Binding-site contacts:
Ligand atom C3 contacts residue ASN125 of chain 3.A at 3.8 Å.
Ligand atom C1 contacts residue ARG247 of chain 3.A at 4.3 Å.
Ligand atom C1 contacts residue ASN125 of chain 3.A at 1.4 Å.
Ligand atom N2 contacts residue GLN124 of chain 3.A at 4.3 Å.
Ligand atom C8 contacts residue GLN124 of chain 3.A at 3.6 Å.
Ligand atom C5 contacts residue ASN125 of chain 3.A at 3.6 Å.
Ligand atom O5 contacts residue ASN125 of chain 3.A at 2.3 Å (h-bond).
Ligand atom C2 contacts residue ASN125 of chain 3.A at 2.5 Å.
Ligand atom O7 contacts residue ASN125 of chain 3.A at 3.9 Å.
Ligand atom C7 contacts residue ASN125 of chain 3.A at 3.7 Å.
Ligand atom C4 contacts residue ASN125 of chain 3.A at 4.2 Å.
Ligand atom N2 contacts residue ASN125 of chain 3.A at 3.0 Å (h-bond).

A protein and the small-molecule ligand that binds it are described below.
Small molecule (SMILES): CC(=O)N[C@@H]1[C@@H](O)[C@H](O)[C@@H](CO)O[C@H]1O

Sequence of chain 3.A:
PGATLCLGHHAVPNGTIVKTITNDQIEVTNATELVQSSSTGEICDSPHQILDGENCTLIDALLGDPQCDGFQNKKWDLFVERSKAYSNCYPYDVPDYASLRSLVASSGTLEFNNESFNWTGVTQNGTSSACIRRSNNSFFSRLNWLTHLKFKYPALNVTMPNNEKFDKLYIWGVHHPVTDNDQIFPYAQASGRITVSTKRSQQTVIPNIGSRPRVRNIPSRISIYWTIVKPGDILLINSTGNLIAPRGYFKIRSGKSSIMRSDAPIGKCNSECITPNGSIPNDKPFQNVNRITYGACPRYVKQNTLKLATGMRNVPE